The protein below binds the small molecule below.
Small molecule (SMILES): Cn1cnc(N)c2ncnc1-2

Binding-site contacts:
Ligand atom C6 contacts residue SER166 of chain 1.D at 4.2 Å.
Ligand atom N6 contacts residue TRP48 of chain 1.D at 3.9 Å.
Ligand atom N1 contacts residue TYR15 of chain 1.D at 4.3 Å.
Ligand atom N9 contacts residue GLU40 of chain 1.D at 4.5 Å.
Ligand atom C2 contacts residue TRP48 of chain 1.D at 3.9 Å (hydrophobic).
Ligand atom N9 contacts residue PHE18 of chain 1.D at 3.5 Å.
Ligand atom N1 contacts residue TRP48 of chain 1.D at 3.5 Å.
Ligand atom C3A contacts residue TRP48 of chain 1.D at 4.0 Å (hydrophobic).
Ligand atom C3A contacts residue TYR15 of chain 1.D at 3.3 Å (hydrophobic).
Ligand atom C8 contacts residue SER166 of chain 1.D at 4.2 Å.
Ligand atom C3A contacts residue PHE8 of chain 1.D at 3.3 Å (hydrophobic).
Ligand atom C8 contacts residue ALA170 of chain 1.D at 3.5 Å (hydrophobic).
Ligand atom C4 contacts residue TRP23 of chain 1.D at 4.0 Å (hydrophobic).
Ligand atom N3 contacts residue TRP23 of chain 1.D at 4.1 Å.
Ligand atom C5 contacts residue GLU40 of chain 1.D at 3.8 Å.
Ligand atom C8 contacts residue GLU40 of chain 1.D at 3.2 Å.
Ligand atom C4 contacts residue TRP48 of chain 1.D at 3.4 Å (hydrophobic).
Ligand atom N6 contacts residue GLU40 of chain 1.D at 2.7 Å (salt-bridge).
Ligand atom N6 contacts residue HIS43 of chain 1.D at 3.6 Å (h-bond).
Ligand atom C8 contacts residue PHE18 of chain 1.D at 4.0 Å (hydrophobic).
Ligand atom C4 contacts residue PHE18 of chain 1.D at 4.4 Å (hydrophobic).
Ligand atom C8 contacts residue TRP48 of chain 1.D at 3.3 Å (hydrophobic).
Ligand atom C3A contacts residue TRP23 of chain 1.D at 3.5 Å (hydrophobic).
Ligand atom N3 contacts residue TRP48 of chain 1.D at 3.5 Å.
Ligand atom N9 contacts residue TRP48 of chain 1.D at 3.3 Å (h-bond).
Ligand atom N6 contacts residue SER166 of chain 1.D at 3.9 Å.
Ligand atom C8 contacts residue TRP23 of chain 1.D at 4.3 Å (hydrophobic).
Ligand atom N9 contacts residue TRP23 of chain 1.D at 3.5 Å.
Ligand atom N3 contacts residue TYR15 of chain 1.D at 3.5 Å (h-bond).
Ligand atom C3A contacts residue PHE18 of chain 1.D at 4.2 Å (hydrophobic).
Ligand atom C5 contacts residue TRP48 of chain 1.D at 3.4 Å (hydrophobic).
Ligand atom C2 contacts residue TYR15 of chain 1.D at 3.3 Å (hydrophobic).
Ligand atom C6 contacts residue GLU40 of chain 1.D at 3.7 Å.
Ligand atom C6 contacts residue TRP48 of chain 1.D at 3.4 Å (hydrophobic).
Ligand atom N7 contacts residue GLU40 of chain 1.D at 2.7 Å (salt-bridge).
Ligand atom N7 contacts residue TRP48 of chain 1.D at 3.4 Å.
Ligand atom N9 contacts residue ALA170 of chain 1.D at 4.0 Å.
Ligand atom C5 contacts residue SER166 of chain 1.D at 4.2 Å.
Ligand atom N7 contacts residue SER166 of chain 1.D at 4.1 Å.

Sequence of chain 1.D:
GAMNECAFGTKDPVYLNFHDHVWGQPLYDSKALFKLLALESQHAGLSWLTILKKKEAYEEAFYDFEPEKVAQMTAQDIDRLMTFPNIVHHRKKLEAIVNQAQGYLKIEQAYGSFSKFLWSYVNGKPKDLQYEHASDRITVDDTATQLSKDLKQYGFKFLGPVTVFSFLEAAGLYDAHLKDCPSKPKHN